Binding-site contacts:
Ligand atom C1 contacts residue ARG64 of chain 1.B at 4.4 Å.
Ligand atom O5 contacts residue ASP85 of chain 1.B at 4.4 Å.
Ligand atom C2 contacts residue ARG64 of chain 1.B at 3.2 Å.
Ligand atom C3 contacts residue HIS150 of chain 1.B at 4.3 Å.
Ligand atom C3 contacts residue ARG64 of chain 1.B at 3.6 Å.
Ligand atom O5 contacts residue ARG68 of chain 1.B at 3.7 Å.
Ligand atom C4 contacts residue PHE67 of chain 1.B at 4.0 Å (hydrophobic).
Ligand atom C4 contacts residue HIS150 of chain 1.B at 4.3 Å.
Ligand atom O6 contacts residue GLU58 of chain 1.B at 4.0 Å.
Ligand atom O6 contacts residue TRP539 of chain 1.A at 4.3 Å.
Ligand atom O6 contacts residue ARG64 of chain 1.B at 2.9 Å (salt-bridge).
Ligand atom C3 contacts residue CYS57 of chain 1.B at 3.9 Å (hydrophobic).
Ligand atom O5 contacts residue ARG64 of chain 1.B at 2.6 Å (salt-bridge).
Ligand atom C1 contacts residue VAL81 of chain 1.B at 3.8 Å (hydrophobic).
Ligand atom C2 contacts residue CYS57 of chain 1.B at 4.3 Å (hydrophobic).
Ligand atom C4 contacts residue CYS57 of chain 1.B at 3.5 Å (hydrophobic).
Ligand atom C2 contacts residue ARG68 of chain 1.B at 4.1 Å.
Ligand atom O6 contacts residue CYS57 of chain 1.B at 3.5 Å (h-bond).
Ligand atom C4 contacts residue TYR53 of chain 1.B at 3.6 Å (hydrophobic).
Ligand atom C1 contacts residue ARG68 of chain 1.B at 4.0 Å.
Ligand atom O6 contacts residue HIS150 of chain 1.B at 4.3 Å.

Sequence of chain 1.B:
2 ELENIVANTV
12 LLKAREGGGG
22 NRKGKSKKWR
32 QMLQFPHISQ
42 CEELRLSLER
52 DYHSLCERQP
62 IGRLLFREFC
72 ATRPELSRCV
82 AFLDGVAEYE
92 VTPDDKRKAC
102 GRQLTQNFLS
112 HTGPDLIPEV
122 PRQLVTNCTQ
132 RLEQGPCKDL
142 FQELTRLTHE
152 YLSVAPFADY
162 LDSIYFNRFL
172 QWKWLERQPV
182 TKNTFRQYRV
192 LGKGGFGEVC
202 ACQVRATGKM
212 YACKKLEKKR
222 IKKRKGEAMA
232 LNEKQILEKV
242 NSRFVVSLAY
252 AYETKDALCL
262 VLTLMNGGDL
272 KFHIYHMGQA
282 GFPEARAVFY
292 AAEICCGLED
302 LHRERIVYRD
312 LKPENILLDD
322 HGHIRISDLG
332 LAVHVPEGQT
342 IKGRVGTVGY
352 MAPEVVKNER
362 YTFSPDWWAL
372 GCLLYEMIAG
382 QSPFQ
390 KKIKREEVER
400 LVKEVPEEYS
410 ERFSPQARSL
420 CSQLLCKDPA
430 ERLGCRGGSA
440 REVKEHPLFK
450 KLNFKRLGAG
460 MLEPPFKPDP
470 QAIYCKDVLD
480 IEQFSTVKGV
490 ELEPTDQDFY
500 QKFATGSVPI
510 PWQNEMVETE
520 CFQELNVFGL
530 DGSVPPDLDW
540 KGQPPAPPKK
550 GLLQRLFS

A small-molecule ligand and the protein it binds are described below.
Small molecule (SMILES): C[C@@H](O)[C@@H](C)O

Sequence of chain 1.A:
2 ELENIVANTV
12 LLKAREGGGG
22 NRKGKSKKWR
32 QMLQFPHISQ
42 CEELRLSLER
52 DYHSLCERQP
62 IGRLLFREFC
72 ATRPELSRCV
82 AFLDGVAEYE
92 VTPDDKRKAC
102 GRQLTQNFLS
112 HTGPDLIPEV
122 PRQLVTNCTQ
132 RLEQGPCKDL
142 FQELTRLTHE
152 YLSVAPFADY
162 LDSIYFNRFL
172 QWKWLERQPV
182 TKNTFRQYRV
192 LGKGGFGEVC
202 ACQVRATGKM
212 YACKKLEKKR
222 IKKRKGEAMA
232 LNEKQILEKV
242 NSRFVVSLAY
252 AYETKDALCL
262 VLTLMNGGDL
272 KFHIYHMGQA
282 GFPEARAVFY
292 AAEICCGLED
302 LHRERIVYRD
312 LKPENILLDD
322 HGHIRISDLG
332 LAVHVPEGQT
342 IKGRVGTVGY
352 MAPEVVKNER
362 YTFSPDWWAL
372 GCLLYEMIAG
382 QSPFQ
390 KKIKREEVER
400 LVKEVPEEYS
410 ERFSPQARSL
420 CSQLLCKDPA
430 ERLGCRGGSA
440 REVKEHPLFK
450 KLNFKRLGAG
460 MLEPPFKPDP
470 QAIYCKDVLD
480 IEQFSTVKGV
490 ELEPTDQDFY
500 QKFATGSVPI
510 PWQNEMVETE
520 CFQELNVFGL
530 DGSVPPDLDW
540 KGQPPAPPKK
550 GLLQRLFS